Sequence of chain 1.G:
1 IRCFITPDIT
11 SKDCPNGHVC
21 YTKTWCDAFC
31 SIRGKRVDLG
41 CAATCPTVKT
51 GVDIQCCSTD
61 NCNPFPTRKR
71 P

Binding-site contacts:
Ligand atom O7 contacts residue ARG196 of chain 1.C at 3.9 Å.
Ligand atom O7 contacts residue ASN149 of chain 1.C at 2.9 Å (h-bond).
Ligand atom O4 contacts residue PRO7 of chain 1.G at 3.3 Å.
Ligand atom O6 contacts residue LEU39 of chain 1.G at 2.8 Å (h-bond).
Ligand atom C5 contacts residue THR6 of chain 1.G at 3.5 Å.
Ligand atom C5 contacts residue PRO7 of chain 1.G at 3.6 Å (hydrophobic).
Ligand atom C2 contacts residue ASN149 of chain 1.C at 2.7 Å.
Ligand atom O6 contacts residue ARG192 of chain 1.C at 3.1 Å.
Ligand atom C6 contacts residue SER195 of chain 1.C at 3.4 Å.
Ligand atom O5 contacts residue PRO7 of chain 1.G at 3.1 Å.
Ligand atom C8 contacts residue ARG213 of chain 1.C at 3.7 Å.
Ligand atom C3 contacts residue PRO7 of chain 1.G at 3.8 Å (hydrophobic).
Ligand atom O5 contacts residue VAL194 of chain 1.C at 3.9 Å.
Ligand atom O7 contacts residue SER209 of chain 1.C at 3.8 Å.
Ligand atom O4 contacts residue THR6 of chain 1.G at 3.6 Å.
Ligand atom C1 contacts residue SER195 of chain 1.C at 3.6 Å.
Ligand atom O6 contacts residue VAL194 of chain 1.C at 3.3 Å.
Ligand atom C1 contacts residue PRO7 of chain 1.G at 3.6 Å (hydrophobic).
Ligand atom O6 contacts residue THR6 of chain 1.G at 3.1 Å.
Ligand atom C3 contacts residue ASN149 of chain 1.C at 3.8 Å.
Ligand atom C6 contacts residue LEU39 of chain 1.G at 3.9 Å (hydrophobic).
Ligand atom C1 contacts residue ASN149 of chain 1.C at 1.5 Å.
Ligand atom O6 contacts residue SER195 of chain 1.C at 4.0 Å.
Ligand atom C6 contacts residue VAL194 of chain 1.C at 3.9 Å (hydrophobic).
Ligand atom O5 contacts residue ASN149 of chain 1.C at 2.5 Å (h-bond).
Ligand atom C8 contacts residue GLU190 of chain 1.C at 3.0 Å.
Ligand atom N2 contacts residue ASN149 of chain 1.C at 3.0 Å (h-bond).
Ligand atom N2 contacts residue ARG192 of chain 1.C at 3.7 Å.
Ligand atom O3 contacts residue PRO7 of chain 1.G at 3.2 Å.
Ligand atom O5 contacts residue THR6 of chain 1.G at 3.2 Å.
Ligand atom C7 contacts residue ASN149 of chain 1.C at 3.1 Å.
Ligand atom O3 contacts residue VAL194 of chain 1.C at 4.0 Å.
Ligand atom C5 contacts residue ASN149 of chain 1.C at 3.5 Å.
Ligand atom C6 contacts residue THR6 of chain 1.G at 3.9 Å.
Ligand atom C1 contacts residue THR6 of chain 1.G at 3.6 Å.
Ligand atom C6 contacts residue PRO7 of chain 1.G at 3.7 Å (hydrophobic).
Ligand atom O3 contacts residue ARG192 of chain 1.C at 3.3 Å (salt-bridge).
Ligand atom O7 contacts residue SER211 of chain 1.C at 3.0 Å.
Ligand atom C8 contacts residue ARG192 of chain 1.C at 3.9 Å.
Ligand atom O6 contacts residue ASP38 of chain 1.G at 3.4 Å.

Sequence of chain 1.C:
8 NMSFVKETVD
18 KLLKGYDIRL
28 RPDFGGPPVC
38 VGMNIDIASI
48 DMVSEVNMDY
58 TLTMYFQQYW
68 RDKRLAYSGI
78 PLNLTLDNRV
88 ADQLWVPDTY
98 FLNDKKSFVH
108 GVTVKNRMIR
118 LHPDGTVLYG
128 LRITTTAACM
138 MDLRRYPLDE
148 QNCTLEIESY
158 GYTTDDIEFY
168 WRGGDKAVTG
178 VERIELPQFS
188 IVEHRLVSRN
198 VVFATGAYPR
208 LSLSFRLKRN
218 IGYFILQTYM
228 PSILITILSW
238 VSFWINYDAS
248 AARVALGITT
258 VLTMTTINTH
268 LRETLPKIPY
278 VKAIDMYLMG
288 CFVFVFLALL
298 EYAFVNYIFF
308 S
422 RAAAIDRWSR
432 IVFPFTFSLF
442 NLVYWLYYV

The small molecule below binds the protein below.
Small molecule (SMILES): CC(=O)N[C@H]1[C@H](O[C@H]2[C@H](O)[C@@H](NC(C)=O)CO[C@@H]2CO)O[C@H](CO)[C@@H](O[C@@H]2O[C@H](CO[C@@H]3O[C@H](CO[C@@H]4O[C@H](CO)[C@@H](O)[C@H](O)[C@@H]4O)[C@@H](O)[C@H](O[C@@H]4O[C@H](CO)[C@@H](O)[C@H](O)[C@@H]4O)[C@@H]3O)[C@@H](O)[C@H](O[C@H]3O[C@H](CO)[C@@H](O)[C@H](O)[C@@H]3O)[C@@H]2O)[C@@H]1O